Sequence of chain 1.A:
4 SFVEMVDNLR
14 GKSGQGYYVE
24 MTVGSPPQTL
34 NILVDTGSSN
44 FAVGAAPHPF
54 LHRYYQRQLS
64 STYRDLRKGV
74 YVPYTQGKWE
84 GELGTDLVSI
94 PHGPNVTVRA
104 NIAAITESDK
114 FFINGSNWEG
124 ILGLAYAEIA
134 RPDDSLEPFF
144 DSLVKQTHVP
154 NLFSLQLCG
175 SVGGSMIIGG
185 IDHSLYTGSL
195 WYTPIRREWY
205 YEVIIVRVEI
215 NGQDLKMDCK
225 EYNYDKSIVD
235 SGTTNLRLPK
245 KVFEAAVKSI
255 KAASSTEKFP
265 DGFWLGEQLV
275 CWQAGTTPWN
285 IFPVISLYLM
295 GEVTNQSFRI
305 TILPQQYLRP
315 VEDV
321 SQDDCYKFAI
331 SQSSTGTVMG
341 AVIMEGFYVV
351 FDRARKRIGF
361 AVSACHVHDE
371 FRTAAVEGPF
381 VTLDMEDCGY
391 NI

Binding-site contacts:
Ligand atom O35 contacts residue ASP38 of chain 1.A at 2.6 Å (salt-bridge).
Ligand atom C22 contacts residue ILE132 of chain 1.A at 3.6 Å (hydrophobic).
Ligand atom C8 contacts residue GLY40 of chain 1.A at 3.7 Å.
Ligand atom C32 contacts residue TYR77 of chain 1.A at 3.6 Å (hydrophobic).
Ligand atom C4 contacts residue TYR77 of chain 1.A at 3.6 Å (hydrophobic).
Ligand atom C11 contacts residue ILE232 of chain 1.A at 3.7 Å (hydrophobic).
Ligand atom N20 contacts residue TYR204 of chain 1.A at 3.4 Å (h-bond).
Ligand atom C22 contacts residue TYR204 of chain 1.A at 3.7 Å (hydrophobic).
Ligand atom C28 contacts residue GLY236 of chain 1.A at 3.7 Å.
Ligand atom C16 contacts residue TYR204 of chain 1.A at 3.5 Å (hydrophobic).
Ligand atom N7 contacts residue ASP234 of chain 1.A at 3.0 Å (salt-bridge).
Ligand atom C13 contacts residue THR78 of chain 1.A at 3.7 Å.
Ligand atom C18 contacts residue THR78 of chain 1.A at 3.6 Å.
Ligand atom C17 contacts residue PRO76 of chain 1.A at 3.2 Å (hydrophobic).
Ligand atom O35 contacts residue GLY40 of chain 1.A at 2.9 Å (h-bond).
Ligand atom C9 contacts residue TYR204 of chain 1.A at 3.3 Å (hydrophobic).
Ligand atom C15 contacts residue TYR204 of chain 1.A at 3.4 Å (hydrophobic).
Ligand atom C2 contacts residue THR78 of chain 1.A at 3.6 Å.
Ligand atom F33 contacts residue TRP121 of chain 1.A at 3.7 Å.
Ligand atom C13 contacts residue ASP234 of chain 1.A at 3.7 Å.
Ligand atom C18 contacts residue TYR77 of chain 1.A at 3.4 Å (hydrophobic).
Ligand atom C26 contacts residue ASP38 of chain 1.A at 3.5 Å.
Ligand atom N3 contacts residue GLY236 of chain 1.A at 3.0 Å (h-bond).
Ligand atom C24 contacts residue PRO76 of chain 1.A at 3.6 Å (hydrophobic).
Ligand atom C9 contacts residue GLY40 of chain 1.A at 3.5 Å.
Ligand atom O25 contacts residue THR78 of chain 1.A at 3.0 Å.
Ligand atom O25 contacts residue TYR77 of chain 1.A at 3.6 Å.
Ligand atom C15 contacts residue GLY40 of chain 1.A at 3.2 Å.
Ligand atom N7 contacts residue GLY40 of chain 1.A at 3.1 Å (h-bond).
Ligand atom C5 contacts residue ASP38 of chain 1.A at 3.6 Å.
Ligand atom C9 contacts residue ILE232 of chain 1.A at 3.5 Å (hydrophobic).
Ligand atom C19 contacts residue THR78 of chain 1.A at 3.5 Å.
Ligand atom F33 contacts residue LEU36 of chain 1.A at 3.7 Å.
Ligand atom C10 contacts residue ILE232 of chain 1.A at 3.7 Å (hydrophobic).
Ligand atom C6 contacts residue ASP234 of chain 1.A at 3.6 Å.
Ligand atom O35 contacts residue TYR77 of chain 1.A at 3.5 Å.
Ligand atom C10 contacts residue TYR204 of chain 1.A at 3.5 Å (hydrophobic).
Ligand atom F34 contacts residue PHE114 of chain 1.A at 3.1 Å.
Ligand atom N21 contacts residue TYR204 of chain 1.A at 2.6 Å (h-bond).
Ligand atom C1 contacts residue GLY236 of chain 1.A at 3.6 Å.

A small-molecule ligand and the protein it binds are described below.
Small molecule (SMILES): CC(=O)N[C@@H](Cc1cc(F)cc(F)c1)[C@H](O)CNC1(c2cccc(-n3cccn3)c2)CCCCC1